The small molecule below binds the protein below.
Small molecule (SMILES): CC(=O)N[C@@H]1[C@@H](O)[C@H](O)[C@@H](CO)O[C@H]1O

Binding-site contacts:
Ligand atom C8 contacts residue VAL42 of chain 1.B at 3.7 Å (hydrophobic).
Ligand atom O5 contacts residue ASN109 of chain 1.B at 2.4 Å (h-bond).
Ligand atom C8 contacts residue GLN43 of chain 1.B at 3.8 Å.
Ligand atom C1 contacts residue ASN109 of chain 1.B at 1.5 Å.
Ligand atom C8 contacts residue SER40 of chain 1.B at 4.0 Å.
Ligand atom C5 contacts residue ASN109 of chain 1.B at 3.8 Å.
Ligand atom O7 contacts residue LEU41 of chain 1.B at 4.4 Å.
Ligand atom C4 contacts residue ASN109 of chain 1.B at 4.3 Å.
Ligand atom C7 contacts residue ASN109 of chain 1.B at 3.3 Å.
Ligand atom O7 contacts residue ASN109 of chain 1.B at 3.2 Å (h-bond).
Ligand atom C7 contacts residue LEU41 of chain 1.B at 4.4 Å (hydrophobic).
Ligand atom C8 contacts residue LEU41 of chain 1.B at 3.5 Å (hydrophobic).
Ligand atom C3 contacts residue ASN109 of chain 1.B at 3.9 Å.
Ligand atom N2 contacts residue ASN109 of chain 1.B at 3.0 Å (h-bond).
Ligand atom C8 contacts residue ASN109 of chain 1.B at 4.5 Å.
Ligand atom C2 contacts residue ASN109 of chain 1.B at 2.5 Å.

Sequence of chain 1.B:
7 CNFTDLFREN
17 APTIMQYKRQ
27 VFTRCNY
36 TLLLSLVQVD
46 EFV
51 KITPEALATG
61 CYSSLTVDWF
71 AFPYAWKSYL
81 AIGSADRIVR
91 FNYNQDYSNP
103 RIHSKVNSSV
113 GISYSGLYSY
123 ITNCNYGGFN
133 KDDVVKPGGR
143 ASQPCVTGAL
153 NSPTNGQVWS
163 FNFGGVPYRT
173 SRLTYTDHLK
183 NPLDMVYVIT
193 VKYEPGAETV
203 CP